Binding-site contacts:
Ligand atom C6 contacts residue SER108 of chain 1.A at 3.5 Å.
Ligand atom F1 contacts residue PHE106 of chain 1.A at 3.1 Å.
Ligand atom CL1 contacts residue LYS218 of chain 1.B at 3.6 Å.
Ligand atom C7 contacts residue SER108 of chain 1.A at 3.6 Å.
Ligand atom C4 contacts residue PRO105 of chain 1.B at 3.7 Å (hydrophobic).
Ligand atom CL1 contacts residue GLY219 of chain 1.B at 3.7 Å.
Ligand atom N1 contacts residue PRO105 of chain 1.A at 3.6 Å (h-bond).
Ligand atom O2 contacts residue LYS104 of chain 1.A at 3.5 Å.
Ligand atom CL1 contacts residue SER108 of chain 1.B at 3.6 Å.
Ligand atom C5 contacts residue GLY219 of chain 1.B at 3.7 Å.
Ligand atom C8 contacts residue SER242 of chain 1.A at 3.6 Å.
Ligand atom O2 contacts residue ILE92 of chain 1.B at 3.8 Å.
Ligand atom C6 contacts residue LYS218 of chain 1.B at 3.4 Å.
Ligand atom C9 contacts residue PRO105 of chain 1.A at 3.6 Å (hydrophobic).
Ligand atom O2 contacts residue PRO105 of chain 1.A at 3.3 Å.
Ligand atom F1 contacts residue PRO105 of chain 1.A at 3.6 Å.
Ligand atom N2 contacts residue PRO105 of chain 1.A at 2.9 Å (h-bond).
Ligand atom C4 contacts residue LYS218 of chain 1.B at 3.4 Å.
Ligand atom O1 contacts residue LYS218 of chain 1.B at 3.6 Å.
Ligand atom C2 contacts residue LYS218 of chain 1.B at 3.6 Å.
Ligand atom N1 contacts residue SER217 of chain 1.B at 3.5 Å (h-bond).
Ligand atom C4 contacts residue GLY219 of chain 1.B at 3.4 Å.
Ligand atom C6 contacts residue 7M61 of chain 1.S at 3.4 Å.
Ligand atom C3 contacts residue SER242 of chain 1.A at 3.4 Å.
Ligand atom CL1 contacts residue MET107 of chain 1.B at 3.8 Å.
Ligand atom N2 contacts residue LEU239 of chain 1.A at 3.7 Å.
Ligand atom C3 contacts residue PRO105 of chain 1.A at 3.2 Å (hydrophobic).
Ligand atom C9 contacts residue PHE106 of chain 1.A at 3.1 Å (hydrophobic).
Ligand atom CL1 contacts residue PRO105 of chain 1.B at 3.4 Å.
Ligand atom C7 contacts residue SER217 of chain 1.B at 3.4 Å.
Ligand atom C7 contacts residue LYS218 of chain 1.B at 3.8 Å.
Ligand atom C5 contacts residue LYS218 of chain 1.B at 3.2 Å.
Ligand atom C5 contacts residue 7M61 of chain 1.S at 3.8 Å.
Ligand atom CL1 contacts residue 7M61 of chain 1.S at 3.4 Å.
Ligand atom C1 contacts residue LYS218 of chain 1.B at 3.6 Å.
Ligand atom F1 contacts residue SER108 of chain 1.A at 3.7 Å.
Ligand atom C8 contacts residue SER217 of chain 1.B at 3.3 Å.
Ligand atom C1 contacts residue PRO105 of chain 1.A at 3.8 Å (hydrophobic).
Ligand atom F1 contacts residue MET107 of chain 1.A at 3.0 Å.
Ligand atom C9 contacts residue MET107 of chain 1.A at 3.7 Å (hydrophobic).

Sequence of chain 1.A:
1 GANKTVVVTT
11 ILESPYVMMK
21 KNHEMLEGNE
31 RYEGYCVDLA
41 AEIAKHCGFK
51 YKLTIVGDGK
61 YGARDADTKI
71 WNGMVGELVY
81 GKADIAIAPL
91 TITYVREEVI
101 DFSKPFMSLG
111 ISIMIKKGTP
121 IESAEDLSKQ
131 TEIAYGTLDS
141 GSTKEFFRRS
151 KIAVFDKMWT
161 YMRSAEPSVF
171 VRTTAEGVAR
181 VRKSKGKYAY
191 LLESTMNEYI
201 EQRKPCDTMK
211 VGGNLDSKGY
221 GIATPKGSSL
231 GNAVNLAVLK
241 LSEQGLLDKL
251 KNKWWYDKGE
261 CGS

The small molecule below binds the protein below.
Small molecule (SMILES): O=S1(=O)NCN(CCF)c2ccc(Cl)cc21

Sequence of chain 1.B:
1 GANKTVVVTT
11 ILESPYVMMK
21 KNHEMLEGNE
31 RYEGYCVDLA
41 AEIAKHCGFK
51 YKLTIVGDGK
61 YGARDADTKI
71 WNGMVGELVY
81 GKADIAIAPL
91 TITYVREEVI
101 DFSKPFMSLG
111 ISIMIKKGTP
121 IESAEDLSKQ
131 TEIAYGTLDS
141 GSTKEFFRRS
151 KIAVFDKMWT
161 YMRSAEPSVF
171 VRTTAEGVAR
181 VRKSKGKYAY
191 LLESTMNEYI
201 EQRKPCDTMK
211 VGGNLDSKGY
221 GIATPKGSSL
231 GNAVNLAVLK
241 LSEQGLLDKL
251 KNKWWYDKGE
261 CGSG